Sequence of chain 1.A:
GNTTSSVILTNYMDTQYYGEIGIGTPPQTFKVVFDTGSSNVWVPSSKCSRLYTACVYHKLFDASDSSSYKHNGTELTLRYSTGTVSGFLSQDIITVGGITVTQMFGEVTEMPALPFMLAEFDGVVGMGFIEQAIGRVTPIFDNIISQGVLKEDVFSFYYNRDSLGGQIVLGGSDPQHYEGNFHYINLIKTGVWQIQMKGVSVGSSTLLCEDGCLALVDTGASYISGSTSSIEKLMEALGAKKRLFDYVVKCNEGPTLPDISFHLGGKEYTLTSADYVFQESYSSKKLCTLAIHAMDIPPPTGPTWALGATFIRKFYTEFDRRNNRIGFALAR

A small-molecule ligand and the protein it binds are described below.
Small molecule (SMILES): COCCCCn1c(C(=O)N(CC(C)C)[C@@H]2CNC[C@H](C(=O)N3CCOCC3)C2)nc2ccccc21

Binding-site contacts:
Ligand atom O36 contacts residue THR306 of chain 1.A at 3.5 Å.
Ligand atom C6 contacts residue GLY225 of chain 1.A at 3.5 Å.
Ligand atom N18 contacts residue GLY225 of chain 1.A at 3.5 Å (h-bond).
Ligand atom C5 contacts residue GLY225 of chain 1.A at 3.2 Å.
Ligand atom C4 contacts residue GLY225 of chain 1.A at 3.4 Å.
Ligand atom C31 contacts residue SER81 of chain 1.A at 3.7 Å.
Ligand atom C16 contacts residue GLY225 of chain 1.A at 3.5 Å.
Ligand atom C35 contacts residue LEU221 of chain 1.A at 3.4 Å (hydrophobic).
Ligand atom C11 contacts residue PRO115 of chain 1.A at 3.7 Å (hydrophobic).
Ligand atom C34 contacts residue DMS1 of chain 1.M at 3.2 Å.
Ligand atom O17 contacts residue GLY225 of chain 1.A at 3.4 Å (h-bond).
Ligand atom C1 contacts residue THR224 of chain 1.A at 3.2 Å.
Ligand atom C25 contacts residue ASP35 of chain 1.A at 3.2 Å.
Ligand atom C22 contacts residue VAL124 of chain 1.A at 3.6 Å (hydrophobic).
Ligand atom C28 contacts residue DMS1 of chain 1.M at 3.4 Å.
Ligand atom N26 contacts residue ASP35 of chain 1.A at 2.7 Å (salt-bridge).
Ligand atom O32 contacts residue SER81 of chain 1.A at 2.9 Å (h-bond).
Ligand atom O2 contacts residue TYR17 of chain 1.A at 2.8 Å (h-bond).
Ligand atom C21 contacts residue GLY225 of chain 1.A at 3.6 Å.
Ligand atom C25 contacts residue GLY225 of chain 1.A at 3.2 Å.
Ligand atom O17 contacts residue DMS1 of chain 1.M at 3.6 Å.
Ligand atom C23 contacts residue GLY225 of chain 1.A at 3.6 Å.
Ligand atom C35 contacts residue GLY37 of chain 1.A at 3.5 Å.
Ligand atom C28 contacts residue ASP223 of chain 1.A at 3.5 Å.
Ligand atom N33 contacts residue DMS1 of chain 1.M at 3.2 Å (h-bond).
Ligand atom C8 contacts residue THR82 of chain 1.A at 3.6 Å.
Ligand atom O2 contacts residue GLN16 of chain 1.A at 3.4 Å.
Ligand atom C4 contacts residue SER227 of chain 1.A at 3.5 Å.
Ligand atom C12 contacts residue PRO115 of chain 1.A at 3.5 Å (hydrophobic).
Ligand atom N9 contacts residue THR82 of chain 1.A at 2.8 Å (h-bond).
Ligand atom C27 contacts residue ASP223 of chain 1.A at 3.3 Å.
Ligand atom C31 contacts residue DMS1 of chain 1.M at 3.3 Å.
Ligand atom N26 contacts residue ASP223 of chain 1.A at 2.7 Å (salt-bridge).
Ligand atom C27 contacts residue GLY37 of chain 1.A at 3.5 Å.
Ligand atom C3 contacts residue VAL33 of chain 1.A at 3.6 Å (hydrophobic).
Ligand atom C3 contacts residue GLY225 of chain 1.A at 3.6 Å.
Ligand atom C6 contacts residue SER227 of chain 1.A at 3.5 Å.
Ligand atom C4 contacts residue THR15 of chain 1.A at 3.2 Å.
Ligand atom O32 contacts residue TYR80 of chain 1.A at 3.2 Å.
Ligand atom C27 contacts residue ASP35 of chain 1.A at 3.4 Å.